Binding-site contacts:
Ligand atom SAG contacts residue LEU118 of chain 1.A at 3.9 Å.
Ligand atom CAC contacts residue LEU118 of chain 1.A at 4.0 Å (hydrophobic).
Ligand atom OAB contacts residue GLN102 of chain 1.A at 2.8 Å (h-bond).
Ligand atom CAA contacts residue LEU84 of chain 1.A at 3.8 Å (hydrophobic).
Ligand atom CAD contacts residue VAL111 of chain 1.A at 3.8 Å (hydrophobic).
Ligand atom CAF contacts residue LEU118 of chain 1.A at 4.5 Å (hydrophobic).
Ligand atom CAA contacts residue ALA99 of chain 1.A at 3.9 Å (hydrophobic).
Ligand atom CAD contacts residue LEU133 of chain 1.A at 4.4 Å (hydrophobic).
Ligand atom CAE contacts residue LEU118 of chain 1.A at 3.9 Å (hydrophobic).
Ligand atom CAD contacts residue PHE114 of chain 1.A at 4.1 Å (hydrophobic).
Ligand atom CAD contacts residue LEU121 of chain 1.A at 4.0 Å (hydrophobic).
Ligand atom OAB contacts residue VAL111 of chain 1.A at 4.1 Å.
Ligand atom CAF contacts residue VAL111 of chain 1.A at 4.2 Å (hydrophobic).
Ligand atom CAA contacts residue TYR88 of chain 1.A at 4.3 Å (hydrophobic).
Ligand atom CAA contacts residue VAL103 of chain 1.A at 4.3 Å (hydrophobic).
Ligand atom OAB contacts residue SER117 of chain 1.A at 4.0 Å.
Ligand atom CAC contacts residue ALA99 of chain 1.A at 3.8 Å (hydrophobic).
Ligand atom SAG contacts residue PHE153 of chain 1.A at 3.9 Å.
Ligand atom CAF contacts residue LEU121 of chain 1.A at 3.5 Å (hydrophobic).
Ligand atom OAB contacts residue LEU133 of chain 1.A at 3.4 Å.
Ligand atom SAG contacts residue ALA99 of chain 1.A at 4.2 Å.
Ligand atom CAD contacts residue LEU118 of chain 1.A at 3.7 Å (hydrophobic).
Ligand atom CAC contacts residue LEU84 of chain 1.A at 4.2 Å (hydrophobic).
Ligand atom CAC contacts residue TYR88 of chain 1.A at 4.3 Å (hydrophobic).
Ligand atom CAF contacts residue GLN102 of chain 1.A at 3.1 Å.
Ligand atom SAG contacts residue LEU121 of chain 1.A at 3.5 Å.
Ligand atom CAE contacts residue VAL111 of chain 1.A at 3.7 Å (hydrophobic).
Ligand atom CAA contacts residue ILE78 of chain 1.A at 3.8 Å (hydrophobic).
Ligand atom OAB contacts residue PHE114 of chain 1.A at 3.3 Å.
Ligand atom CAE contacts residue LEU84 of chain 1.A at 4.5 Å (hydrophobic).
Ligand atom CAD contacts residue SER117 of chain 1.A at 4.4 Å.
Ligand atom SAG contacts residue VAL87 of chain 1.A at 4.3 Å.
Ligand atom CAC contacts residue VAL87 of chain 1.A at 4.4 Å (hydrophobic).
Ligand atom CAF contacts residue PHE153 of chain 1.A at 3.5 Å (hydrophobic).
Ligand atom CAE contacts residue ALA99 of chain 1.A at 3.7 Å (hydrophobic).
Ligand atom CAD contacts residue GLN102 of chain 1.A at 3.4 Å.

Sequence of chain 1.A:
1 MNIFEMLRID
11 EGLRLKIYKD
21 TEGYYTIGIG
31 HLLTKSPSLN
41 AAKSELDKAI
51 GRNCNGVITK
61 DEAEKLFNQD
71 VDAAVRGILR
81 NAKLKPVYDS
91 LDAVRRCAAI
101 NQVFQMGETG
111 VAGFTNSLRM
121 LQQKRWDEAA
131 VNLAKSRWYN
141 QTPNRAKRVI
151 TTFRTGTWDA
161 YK

The small molecule below binds the protein below.
Small molecule (SMILES): CCCSCCO